Sequence of chain 1.A:
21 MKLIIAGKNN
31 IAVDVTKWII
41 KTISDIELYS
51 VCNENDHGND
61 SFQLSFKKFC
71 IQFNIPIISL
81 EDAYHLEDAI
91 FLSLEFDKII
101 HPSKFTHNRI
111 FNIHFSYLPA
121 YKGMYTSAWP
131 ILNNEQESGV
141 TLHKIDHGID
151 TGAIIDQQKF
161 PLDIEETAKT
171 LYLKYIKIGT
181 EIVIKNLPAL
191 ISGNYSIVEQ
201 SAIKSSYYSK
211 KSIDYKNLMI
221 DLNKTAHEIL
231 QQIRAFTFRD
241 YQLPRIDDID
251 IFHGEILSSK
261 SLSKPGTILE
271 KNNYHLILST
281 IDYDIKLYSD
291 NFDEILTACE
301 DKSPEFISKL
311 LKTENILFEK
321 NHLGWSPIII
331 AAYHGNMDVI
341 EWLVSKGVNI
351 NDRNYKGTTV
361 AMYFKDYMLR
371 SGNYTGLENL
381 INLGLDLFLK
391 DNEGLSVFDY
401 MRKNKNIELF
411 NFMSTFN

Binding-site contacts:
Ligand atom O2A contacts residue TYR363 of chain 1.A at 2.6 Å (h-bond).
Ligand atom C5M contacts residue ILE329 of chain 1.A at 3.8 Å (hydrophobic).
Ligand atom C5 contacts residue TYR333 of chain 1.A at 3.7 Å (hydrophobic).
Ligand atom C6 contacts residue TRP325 of chain 1.A at 3.3 Å (hydrophobic).
Ligand atom PB contacts residue THR358 of chain 1.A at 3.5 Å.
Ligand atom C4Q contacts residue ASP366 of chain 1.A at 3.5 Å.
Ligand atom O2A contacts residue ASN354 of chain 1.A at 3.0 Å (h-bond).
Ligand atom O1B contacts residue LYS356 of chain 1.A at 3.6 Å.
Ligand atom PA contacts residue LYS356 of chain 1.A at 3.9 Å.
Ligand atom O4Q contacts residue LYS365 of chain 1.A at 3.8 Å.
Ligand atom O2Q contacts residue TYR400 of chain 1.A at 3.7 Å.
Ligand atom O2B contacts residue LYS356 of chain 1.A at 3.5 Å.
Ligand atom C4 contacts residue TRP325 of chain 1.A at 3.9 Å (hydrophobic).
Ligand atom C5M contacts residue TRP325 of chain 1.A at 3.5 Å (hydrophobic).
Ligand atom N1 contacts residue TRP325 of chain 1.A at 3.7 Å.
Ligand atom C6Q contacts residue TYR363 of chain 1.A at 3.8 Å (hydrophobic).
Ligand atom C6Q contacts residue ASP366 of chain 1.A at 3.5 Å.
Ligand atom O5' contacts residue TRP325 of chain 1.A at 3.5 Å.
Ligand atom PA contacts residue ASN354 of chain 1.A at 3.9 Å.
Ligand atom O3B contacts residue THR358 of chain 1.A at 3.4 Å (h-bond).
Ligand atom C5 contacts residue TRP325 of chain 1.A at 3.5 Å (hydrophobic).
Ligand atom C2 contacts residue TYR333 of chain 1.A at 3.5 Å (hydrophobic).
Ligand atom C4 contacts residue TYR333 of chain 1.A at 3.4 Å (hydrophobic).
Ligand atom O2 contacts residue TYR333 of chain 1.A at 3.8 Å.
Ligand atom O2A contacts residue TRP325 of chain 1.A at 2.9 Å (h-bond).
Ligand atom O4 contacts residue TYR333 of chain 1.A at 3.7 Å.
Ligand atom C2' contacts residue TYR333 of chain 1.A at 3.6 Å (hydrophobic).
Ligand atom O2B contacts residue THR358 of chain 1.A at 2.5 Å (h-bond).
Ligand atom C5M contacts residue TYR363 of chain 1.A at 3.8 Å (hydrophobic).
Ligand atom N3Q contacts residue TYR400 of chain 1.A at 3.5 Å.
Ligand atom O4' contacts residue TRP325 of chain 1.A at 3.5 Å.
Ligand atom N1 contacts residue TYR333 of chain 1.A at 3.7 Å.
Ligand atom C1' contacts residue TYR333 of chain 1.A at 3.8 Å (hydrophobic).
Ligand atom N3 contacts residue TYR333 of chain 1.A at 3.5 Å.
Ligand atom O4 contacts residue ILE330 of chain 1.A at 3.3 Å.
Ligand atom O4Q contacts residue ASP366 of chain 1.A at 2.8 Å (salt-bridge).
Ligand atom PA contacts residue TRP325 of chain 1.A at 3.8 Å.
Ligand atom O1A contacts residue LYS356 of chain 1.A at 2.5 Å (salt-bridge).
Ligand atom O2B contacts residue ASN354 of chain 1.A at 3.0 Å (h-bond).
Ligand atom O4 contacts residue HIS334 of chain 1.A at 3.2 Å.

A protein and the small-molecule ligand that binds it are described below.
Small molecule (SMILES): Cc1cn([C@H]2C[C@H](O)[C@@H](CO[P](=O)(O)O[P](=O)(O)O[C@H]3O[C@H](C)[C@H](O)[C@H](N)[C@H]3O)O2)c(=O)[nH]c1=O